Sequence of chain 1.B:
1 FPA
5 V

Binding-site contacts:
Ligand atom S22 contacts residue ASN47 of chain 1.A at 4.3 Å.
Ligand atom N04 contacts residue VAL5 of chain 1.B at 3.4 Å (h-bond).
Ligand atom C05 contacts residue VAL5 of chain 1.B at 3.6 Å (hydrophobic).
Ligand atom C06 contacts residue VAL5 of chain 1.B at 4.4 Å (hydrophobic).
Ligand atom C17 contacts residue ASN47 of chain 1.A at 3.9 Å.
Ligand atom C23 contacts residue ASN47 of chain 1.A at 4.3 Å.
Ligand atom C21 contacts residue GLU44 of chain 1.A at 4.1 Å.
Ligand atom C24 contacts residue ASN47 of chain 1.A at 3.9 Å.
Ligand atom C10 contacts residue PHE124 of chain 1.A at 4.4 Å (hydrophobic).
Ligand atom C09 contacts residue PHE124 of chain 1.A at 3.6 Å (hydrophobic).
Ligand atom C10 contacts residue VAL5 of chain 1.B at 3.1 Å (hydrophobic).
Ligand atom C08 contacts residue PHE124 of chain 1.A at 3.4 Å (hydrophobic).
Ligand atom C21 contacts residue ASN47 of chain 1.A at 3.7 Å.
Ligand atom C03 contacts residue VAL5 of chain 1.B at 4.1 Å (hydrophobic).
Ligand atom C11 contacts residue ASN47 of chain 1.A at 4.2 Å.
Ligand atom C01 contacts residue ILE224 of chain 1.A at 4.0 Å (hydrophobic).
Ligand atom C07 contacts residue ILE173 of chain 1.A at 4.1 Å (hydrophobic).
Ligand atom N13 contacts residue ASN47 of chain 1.A at 3.7 Å.
Ligand atom C20 contacts residue ASN47 of chain 1.A at 3.5 Å.
Ligand atom C01 contacts residue VAL5 of chain 1.B at 4.5 Å (hydrophobic).
Ligand atom C19 contacts residue ASN47 of chain 1.A at 4.0 Å.
Ligand atom C07 contacts residue LYS127 of chain 1.A at 4.0 Å.
Ligand atom C09 contacts residue VAL5 of chain 1.B at 4.1 Å (hydrophobic).
Ligand atom N26 contacts residue VAL51 of chain 1.A at 3.8 Å.
Ligand atom C07 contacts residue PHE124 of chain 1.A at 4.0 Å (hydrophobic).
Ligand atom O12 contacts residue ASN47 of chain 1.A at 4.3 Å.
Ligand atom N27 contacts residue LEU48 of chain 1.A at 3.5 Å.
Ligand atom C25 contacts residue GLU19 of chain 1.A at 3.6 Å.
Ligand atom N27 contacts residue GLU19 of chain 1.A at 2.9 Å (salt-bridge).
Ligand atom C25 contacts residue LEU48 of chain 1.A at 4.1 Å (hydrophobic).
Ligand atom C15 contacts residue ASN47 of chain 1.A at 3.1 Å.
Ligand atom C02 contacts residue VAL5 of chain 1.B at 4.5 Å (hydrophobic).
Ligand atom S22 contacts residue GLU44 of chain 1.A at 3.7 Å.
Ligand atom C08 contacts residue LYS127 of chain 1.A at 3.4 Å.
Ligand atom C10 contacts residue LYS127 of chain 1.A at 3.7 Å.
Ligand atom N26 contacts residue GLU19 of chain 1.A at 2.6 Å (salt-bridge).
Ligand atom C14 contacts residue ASN47 of chain 1.A at 3.3 Å.
Ligand atom C18 contacts residue ASN47 of chain 1.A at 4.2 Å.
Ligand atom C09 contacts residue LYS127 of chain 1.A at 3.0 Å.
Ligand atom C16 contacts residue ASN47 of chain 1.A at 3.5 Å.

A small-molecule ligand and the protein it binds are described below.
Small molecule (SMILES): [H]/N=C(\N)c1cc(-c2cccc(NC(=O)C(C)(C)Nc3ccccc3)c2)cs1

Sequence of chain 1.A:
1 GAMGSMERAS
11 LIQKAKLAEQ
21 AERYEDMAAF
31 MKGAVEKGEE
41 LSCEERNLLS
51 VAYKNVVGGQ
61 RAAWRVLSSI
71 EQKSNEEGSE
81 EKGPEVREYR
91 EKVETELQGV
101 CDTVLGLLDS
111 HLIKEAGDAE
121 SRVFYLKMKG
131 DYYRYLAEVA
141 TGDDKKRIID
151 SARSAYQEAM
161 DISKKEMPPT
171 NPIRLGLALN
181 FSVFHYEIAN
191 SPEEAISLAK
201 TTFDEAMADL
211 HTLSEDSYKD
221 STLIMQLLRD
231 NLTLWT